Binding-site contacts:
Ligand atom CA contacts residue ARG129 of chain 1.B at 4.0 Å.
Ligand atom OE1 contacts residue PHE230 of chain 1.B at 3.3 Å (h-bond).
Ligand atom OE1 contacts residue ASN231 of chain 1.B at 3.0 Å (h-bond).
Ligand atom O contacts residue GLY229 of chain 1.B at 4.0 Å.
Ligand atom N contacts residue ARG129 of chain 1.B at 3.3 Å (salt-bridge).
Ligand atom N contacts residue VAL227 of chain 1.B at 4.1 Å.
Ligand atom O contacts residue ARG129 of chain 1.B at 2.8 Å (salt-bridge).
Ligand atom C contacts residue ARG129 of chain 1.B at 3.2 Å.
Ligand atom OXT contacts residue ARG129 of chain 1.B at 3.2 Å (salt-bridge).
Ligand atom C contacts residue GLY229 of chain 1.B at 4.3 Å.
Ligand atom CA contacts residue GLY229 of chain 1.B at 3.6 Å.
Ligand atom OE2 contacts residue THR232 of chain 1.B at 3.7 Å.
Ligand atom OE2 contacts residue ASN231 of chain 1.B at 3.5 Å.
Ligand atom CD contacts residue GLY229 of chain 1.B at 3.8 Å.
Ligand atom CG contacts residue ASN231 of chain 1.B at 4.3 Å.
Ligand atom OE2 contacts residue GLY229 of chain 1.B at 3.5 Å.
Ligand atom N contacts residue GLY229 of chain 1.B at 3.8 Å.
Ligand atom CD contacts residue PHE230 of chain 1.B at 4.0 Å (hydrophobic).
Ligand atom CA contacts residue GLY228 of chain 1.B at 4.5 Å.
Ligand atom O contacts residue GLY228 of chain 1.B at 4.0 Å.
Ligand atom OE1 contacts residue GLY229 of chain 1.B at 3.6 Å.
Ligand atom C contacts residue GLY228 of chain 1.B at 4.4 Å.
Ligand atom N contacts residue GLY228 of chain 1.B at 4.3 Å.
Ligand atom OE2 contacts residue PHE230 of chain 1.B at 4.1 Å.
Ligand atom N contacts residue PHE230 of chain 1.B at 4.3 Å.
Ligand atom CD contacts residue ASN231 of chain 1.B at 3.7 Å.

A protein and the small-molecule ligand that binds it are described below.
Small molecule (SMILES): N[C@@H](CCC(=O)O)C(=O)O

Sequence of chain 1.B:
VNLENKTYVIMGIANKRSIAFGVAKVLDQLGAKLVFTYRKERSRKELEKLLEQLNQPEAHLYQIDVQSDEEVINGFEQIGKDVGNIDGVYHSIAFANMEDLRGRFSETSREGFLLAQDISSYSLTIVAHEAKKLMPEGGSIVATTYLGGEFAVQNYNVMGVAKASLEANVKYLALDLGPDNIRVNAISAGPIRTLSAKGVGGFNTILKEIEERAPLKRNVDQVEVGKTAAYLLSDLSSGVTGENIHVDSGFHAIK